Sequence of chain 1.B:
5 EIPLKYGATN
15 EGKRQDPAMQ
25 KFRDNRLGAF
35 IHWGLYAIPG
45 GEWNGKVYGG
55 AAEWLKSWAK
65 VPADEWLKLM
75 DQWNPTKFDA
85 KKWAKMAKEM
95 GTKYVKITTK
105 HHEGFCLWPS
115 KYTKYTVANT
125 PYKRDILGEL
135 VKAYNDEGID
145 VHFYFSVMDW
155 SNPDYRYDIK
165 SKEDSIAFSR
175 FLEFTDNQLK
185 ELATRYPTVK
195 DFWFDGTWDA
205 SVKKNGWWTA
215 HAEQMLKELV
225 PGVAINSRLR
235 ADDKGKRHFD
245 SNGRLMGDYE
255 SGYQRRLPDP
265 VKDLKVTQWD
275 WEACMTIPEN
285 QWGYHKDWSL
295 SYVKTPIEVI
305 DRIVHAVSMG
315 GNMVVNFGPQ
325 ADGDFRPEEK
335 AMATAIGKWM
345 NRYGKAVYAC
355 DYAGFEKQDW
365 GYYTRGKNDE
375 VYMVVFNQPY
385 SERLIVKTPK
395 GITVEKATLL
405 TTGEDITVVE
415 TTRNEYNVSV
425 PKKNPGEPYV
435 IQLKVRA

This protein binds this small molecule.
Small molecule (SMILES): C[C@@H]1O[C@H](O)[C@@H](F)[C@H](O)[C@@H]1O

Binding-site contacts:
Ligand atom F2 contacts residue TRP202 of chain 1.B at 3.7 Å.
Ligand atom C3 contacts residue TRP286 of chain 1.B at 4.0 Å (hydrophobic).
Ligand atom C2 contacts residue HIS105 of chain 1.B at 4.1 Å.
Ligand atom C4 contacts residue GLU57 of chain 1.B at 4.1 Å.
Ligand atom C2 contacts residue ASP199 of chain 1.B at 2.5 Å.
Ligand atom O3 contacts residue TRP286 of chain 1.B at 4.2 Å.
Ligand atom C4 contacts residue HIS105 of chain 1.B at 3.8 Å.
Ligand atom C5 contacts residue GLN258 of chain 1.B at 4.2 Å.
Ligand atom C3 contacts residue GLU57 of chain 1.B at 3.6 Å.
Ligand atom C3 contacts residue ASP199 of chain 1.B at 3.7 Å.
Ligand atom O3 contacts residue TRP58 of chain 1.B at 3.0 Å (h-bond).
Ligand atom C2 contacts residue TRP58 of chain 1.B at 3.9 Å (hydrophobic).
Ligand atom O4 contacts residue ASP199 of chain 1.B at 3.4 Å (salt-bridge).
Ligand atom C2 contacts residue HIS106 of chain 1.B at 3.5 Å.
Ligand atom O3 contacts residue HIS106 of chain 1.B at 4.1 Å.
Ligand atom C4 contacts residue ASP199 of chain 1.B at 3.8 Å.
Ligand atom C5 contacts residue TRP286 of chain 1.B at 3.7 Å (hydrophobic).
Ligand atom C6 contacts residue HIS36 of chain 1.B at 3.8 Å.
Ligand atom C1 contacts residue TYR148 of chain 1.B at 4.0 Å (hydrophobic).
Ligand atom C3 contacts residue HIS105 of chain 1.B at 4.0 Å.
Ligand atom O5 contacts residue ARG232 of chain 1.B at 2.9 Å (salt-bridge).
Ligand atom O5 contacts residue GLN258 of chain 1.B at 3.9 Å.
Ligand atom O3 contacts residue HIS105 of chain 1.B at 3.3 Å.
Ligand atom C3 contacts residue TRP58 of chain 1.B at 3.9 Å (hydrophobic).
Ligand atom C1 contacts residue ASP199 of chain 1.B at 1.4 Å.
Ligand atom F2 contacts residue ASP199 of chain 1.B at 3.4 Å.
Ligand atom C4 contacts residue TRP286 of chain 1.B at 3.7 Å (hydrophobic).
Ligand atom O3 contacts residue GLU57 of chain 1.B at 2.6 Å (salt-bridge).
Ligand atom O5 contacts residue ASP199 of chain 1.B at 2.7 Å (salt-bridge).
Ligand atom F2 contacts residue TRP58 of chain 1.B at 3.3 Å.
Ligand atom O4 contacts residue HIS36 of chain 1.B at 2.7 Å (h-bond).
Ligand atom C1 contacts residue ARG232 of chain 1.B at 3.3 Å.
Ligand atom C5 contacts residue ASP199 of chain 1.B at 3.6 Å.
Ligand atom O5 contacts residue TRP197 of chain 1.B at 4.2 Å.
Ligand atom C4 contacts residue HIS36 of chain 1.B at 3.5 Å.
Ligand atom F2 contacts residue HIS106 of chain 1.B at 3.3 Å.
Ligand atom O4 contacts residue HIS105 of chain 1.B at 2.6 Å (h-bond).
Ligand atom C6 contacts residue TRP286 of chain 1.B at 3.8 Å (hydrophobic).
Ligand atom O4 contacts residue TYR148 of chain 1.B at 3.5 Å.
Ligand atom C6 contacts residue TRP197 of chain 1.B at 3.6 Å (hydrophobic).